Binding-site contacts:
Ligand atom C3 contacts residue ASN107 of chain 1.C at 3.8 Å.
Ligand atom C7 contacts residue ASN107 of chain 1.C at 3.5 Å.
Ligand atom C4 contacts residue ASN107 of chain 1.C at 4.2 Å.
Ligand atom C8 contacts residue ASN106 of chain 1.C at 4.1 Å.
Ligand atom N2 contacts residue ASN107 of chain 1.C at 2.9 Å (h-bond).
Ligand atom C2 contacts residue ASN107 of chain 1.C at 2.5 Å.
Ligand atom C1 contacts residue ASN106 of chain 1.C at 3.8 Å.
Ligand atom N2 contacts residue ASN106 of chain 1.C at 3.0 Å (h-bond).
Ligand atom C2 contacts residue ASN106 of chain 1.C at 3.5 Å.
Ligand atom C1 contacts residue ASN107 of chain 1.C at 1.4 Å.
Ligand atom O5 contacts residue ASN107 of chain 1.C at 2.4 Å (h-bond).
Ligand atom C7 contacts residue ASN106 of chain 1.C at 3.9 Å.
Ligand atom O7 contacts residue ASN107 of chain 1.C at 3.7 Å.
Ligand atom C5 contacts residue ASN107 of chain 1.C at 3.7 Å.

The small molecule below binds the protein below.
Small molecule (SMILES): CC(=O)N[C@@H]1[C@@H](O)[C@H](O)[C@@H](CO)O[C@H]1O

Sequence of chain 1.C:
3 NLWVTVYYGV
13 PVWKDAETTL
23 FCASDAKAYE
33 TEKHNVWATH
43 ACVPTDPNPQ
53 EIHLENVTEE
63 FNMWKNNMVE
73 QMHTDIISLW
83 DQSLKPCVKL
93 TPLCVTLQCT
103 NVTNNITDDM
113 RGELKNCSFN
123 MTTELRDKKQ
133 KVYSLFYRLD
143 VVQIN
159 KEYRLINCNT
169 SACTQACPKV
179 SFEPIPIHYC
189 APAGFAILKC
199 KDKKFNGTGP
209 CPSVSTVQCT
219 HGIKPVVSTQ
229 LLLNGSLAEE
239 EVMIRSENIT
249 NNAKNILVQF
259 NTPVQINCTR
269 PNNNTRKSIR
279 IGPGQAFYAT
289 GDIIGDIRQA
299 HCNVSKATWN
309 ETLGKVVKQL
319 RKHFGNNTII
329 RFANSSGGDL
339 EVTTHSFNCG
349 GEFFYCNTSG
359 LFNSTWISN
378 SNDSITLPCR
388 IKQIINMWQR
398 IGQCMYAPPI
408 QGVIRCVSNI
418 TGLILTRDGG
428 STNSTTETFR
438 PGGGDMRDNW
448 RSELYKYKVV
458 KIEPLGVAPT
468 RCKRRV